Binding-site contacts:
Ligand atom C5 contacts residue ASN253 of chain 1.B at 3.6 Å.
Ligand atom C4 contacts residue ASN253 of chain 1.B at 4.1 Å.
Ligand atom C1 contacts residue SER255 of chain 1.B at 3.5 Å.
Ligand atom C7 contacts residue THR240 of chain 1.B at 4.4 Å.
Ligand atom O6 contacts residue SER255 of chain 1.B at 3.7 Å.
Ligand atom O5 contacts residue SER255 of chain 1.B at 3.5 Å (h-bond).
Ligand atom O7 contacts residue LEU236 of chain 1.B at 4.5 Å.
Ligand atom C6 contacts residue SER255 of chain 1.B at 4.2 Å.
Ligand atom C8 contacts residue THR239 of chain 1.B at 4.0 Å.
Ligand atom C5 contacts residue SER255 of chain 1.B at 3.6 Å.
Ligand atom C2 contacts residue ASN253 of chain 1.B at 2.3 Å.
Ligand atom N2 contacts residue ASN253 of chain 1.B at 2.7 Å (h-bond).
Ligand atom O7 contacts residue THR240 of chain 1.B at 4.5 Å.
Ligand atom C7 contacts residue ASN253 of chain 1.B at 3.4 Å.
Ligand atom C8 contacts residue THR240 of chain 1.B at 4.3 Å.
Ligand atom C1 contacts residue ASN253 of chain 1.B at 1.4 Å.
Ligand atom C3 contacts residue ASN253 of chain 1.B at 3.7 Å.
Ligand atom O5 contacts residue ASN253 of chain 1.B at 2.4 Å (h-bond).
Ligand atom O7 contacts residue ASN253 of chain 1.B at 3.5 Å (h-bond).

A protein and the small-molecule ligand that binds it are described below.
Small molecule (SMILES): CC(=O)N[C@@H]1[C@@H](O)[C@H](O)[C@@H](CO)O[C@H]1O

Sequence of chain 1.B:
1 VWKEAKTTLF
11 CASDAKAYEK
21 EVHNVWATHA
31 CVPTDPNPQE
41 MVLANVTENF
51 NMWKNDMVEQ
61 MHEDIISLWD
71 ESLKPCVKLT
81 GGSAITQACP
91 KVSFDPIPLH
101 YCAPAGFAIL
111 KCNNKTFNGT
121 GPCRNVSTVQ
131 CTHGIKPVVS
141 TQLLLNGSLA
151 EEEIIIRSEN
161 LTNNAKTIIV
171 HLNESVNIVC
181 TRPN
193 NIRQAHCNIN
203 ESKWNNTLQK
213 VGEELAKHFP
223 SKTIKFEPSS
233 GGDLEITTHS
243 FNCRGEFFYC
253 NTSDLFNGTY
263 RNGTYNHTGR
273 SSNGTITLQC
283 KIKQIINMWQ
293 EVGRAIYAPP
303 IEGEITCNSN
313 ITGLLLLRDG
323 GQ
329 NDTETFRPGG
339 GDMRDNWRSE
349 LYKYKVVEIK